Sequence of chain 1.G:
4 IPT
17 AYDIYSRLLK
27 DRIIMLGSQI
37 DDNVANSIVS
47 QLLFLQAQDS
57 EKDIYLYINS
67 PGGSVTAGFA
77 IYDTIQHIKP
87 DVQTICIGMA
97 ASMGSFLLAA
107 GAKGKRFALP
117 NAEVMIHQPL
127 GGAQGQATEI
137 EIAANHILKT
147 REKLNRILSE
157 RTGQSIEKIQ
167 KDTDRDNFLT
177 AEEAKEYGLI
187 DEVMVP

This small molecule binds to this protein.
Small molecule (SMILES): COc1ccc(C(=O)N[C@@H](CC(C)C)C(=O)N[C@@H](CC(C)C)B(O)O)c(Cl)c1

Binding-site contacts:
Ligand atom O26 contacts residue ILE143 of chain 1.G at 3.6 Å.
Ligand atom N09 contacts residue SER98 of chain 1.G at 3.9 Å.
Ligand atom C20 contacts residue LEU126 of chain 1.G at 3.7 Å (hydrophobic).
Ligand atom C13 contacts residue LEU126 of chain 1.G at 3.7 Å (hydrophobic).
Ligand atom O26 contacts residue HIS142 of chain 1.G at 3.2 Å (h-bond).
Ligand atom C04 contacts residue SER98 of chain 1.G at 2.7 Å.
Ligand atom O03 contacts residue GLY69 of chain 1.G at 2.6 Å (h-bond).
Ligand atom O02 contacts residue SER98 of chain 1.G at 2.7 Å (h-bond).
Ligand atom C08 contacts residue HIS123 of chain 1.G at 3.3 Å.
Ligand atom O03 contacts residue MET99 of chain 1.G at 2.9 Å (h-bond).
Ligand atom C18 contacts residue LEU126 of chain 1.G at 3.8 Å (hydrophobic).
Ligand atom C06 contacts residue SER98 of chain 1.G at 3.2 Å.
Ligand atom N09 contacts residue GLY69 of chain 1.G at 2.8 Å (h-bond).
Ligand atom C12 contacts residue LEU126 of chain 1.G at 3.7 Å (hydrophobic).
Ligand atom B28 contacts residue MET99 of chain 1.G at 3.6 Å.
Ligand atom C18 contacts residue VAL71 of chain 1.G at 3.8 Å (hydrophobic).
Ligand atom O19 contacts residue SER70 of chain 1.G at 3.8 Å.
Ligand atom C27 contacts residue ALA139 of chain 1.G at 3.7 Å (hydrophobic).
Ligand atom O11 contacts residue PRO125 of chain 1.G at 3.3 Å.
Ligand atom C07 contacts residue MET99 of chain 1.G at 3.4 Å (hydrophobic).
Ligand atom N17 contacts residue LEU126 of chain 1.G at 2.8 Å (h-bond).
Ligand atom C07 contacts residue LEU150 of chain 1.G at 3.9 Å (hydrophobic).
Ligand atom C04 contacts residue GLY69 of chain 1.G at 3.9 Å.
Ligand atom O03 contacts residue SER98 of chain 1.G at 2.7 Å (h-bond).
Ligand atom O02 contacts residue HIS123 of chain 1.G at 3.5 Å (h-bond).
Ligand atom O11 contacts residue LEU126 of chain 1.G at 2.9 Å (h-bond).
Ligand atom CL01 contacts residue GLY127 of chain 1.G at 3.5 Å.
Ligand atom B28 contacts residue SER98 of chain 1.G at 1.7 Å.
Ligand atom O03 contacts residue GLY68 of chain 1.G at 3.4 Å.
Ligand atom C06 contacts residue MET99 of chain 1.G at 3.8 Å (hydrophobic).
Ligand atom B28 contacts residue HIS123 of chain 1.G at 3.6 Å.
Ligand atom C05 contacts residue VAL71 of chain 1.G at 3.8 Å (hydrophobic).
Ligand atom O19 contacts residue VAL71 of chain 1.G at 3.0 Å (h-bond).
Ligand atom C08 contacts residue PRO125 of chain 1.G at 3.4 Å (hydrophobic).
Ligand atom C12 contacts residue GLY69 of chain 1.G at 3.5 Å.
Ligand atom CL01 contacts residue LEU126 of chain 1.G at 3.1 Å.
Ligand atom C25 contacts residue LEU126 of chain 1.G at 3.4 Å (hydrophobic).
Ligand atom C05 contacts residue SER98 of chain 1.G at 3.2 Å.
Ligand atom C08 contacts residue GLN124 of chain 1.G at 3.6 Å.
Ligand atom C10 contacts residue GLY69 of chain 1.G at 3.6 Å.